Binding-site contacts:
Ligand atom C9 contacts residue NAD1 of chain 1.K at 4.0 Å.
Ligand atom C6 contacts residue NAD1 of chain 1.K at 3.3 Å.
Ligand atom C10 contacts residue PHE94 of chain 1.D at 3.9 Å (hydrophobic).
Ligand atom C10 contacts residue ALA93 of chain 1.D at 3.0 Å (hydrophobic).
Ligand atom C4 contacts residue SER196 of chain 1.D at 4.0 Å.
Ligand atom C5 contacts residue NAD1 of chain 1.K at 3.5 Å.
Ligand atom C9 contacts residue ALA93 of chain 1.D at 3.5 Å (hydrophobic).
Ligand atom C13 contacts residue ILE199 of chain 1.D at 3.5 Å (hydrophobic).
Ligand atom C8 contacts residue ALA195 of chain 1.D at 3.9 Å (hydrophobic).
Ligand atom C2 contacts residue NAD1 of chain 1.K at 3.5 Å.
Ligand atom CL15 contacts residue PHE94 of chain 1.D at 3.7 Å.
Ligand atom O17 contacts residue TYR155 of chain 1.D at 2.4 Å (h-bond).
Ligand atom C11 contacts residue MET158 of chain 1.D at 3.6 Å (hydrophobic).
Ligand atom C10 contacts residue MET158 of chain 1.D at 3.8 Å (hydrophobic).
Ligand atom CL14 contacts residue TYR145 of chain 1.D at 3.3 Å.
Ligand atom C3 contacts residue NAD1 of chain 1.K at 3.2 Å.
Ligand atom C6 contacts residue TYR155 of chain 1.D at 3.2 Å (hydrophobic).
Ligand atom C2 contacts residue PHE202 of chain 1.D at 4.1 Å (hydrophobic).
Ligand atom C4 contacts residue ILE199 of chain 1.D at 3.6 Å (hydrophobic).
Ligand atom CL15 contacts residue ALA95 of chain 1.D at 3.0 Å.
Ligand atom CL14 contacts residue NAD1 of chain 1.K at 3.8 Å.
Ligand atom C1 contacts residue TYR155 of chain 1.D at 3.4 Å (hydrophobic).
Ligand atom C10 contacts residue ALA195 of chain 1.D at 4.1 Å (hydrophobic).
Ligand atom O17 contacts residue LYS162 of chain 1.D at 3.9 Å.
Ligand atom C4 contacts residue NAD1 of chain 1.K at 3.4 Å.
Ligand atom C1 contacts residue NAD1 of chain 1.K at 3.4 Å.
Ligand atom O17 contacts residue NAD1 of chain 1.K at 2.4 Å (h-bond).
Ligand atom C8 contacts residue NAD1 of chain 1.K at 3.7 Å.
Ligand atom C12 contacts residue ILE199 of chain 1.D at 4.0 Å (hydrophobic).
Ligand atom C3 contacts residue PHE202 of chain 1.D at 3.5 Å (hydrophobic).
Ligand atom C1 contacts residue TYR145 of chain 1.D at 3.8 Å (hydrophobic).
Ligand atom C12 contacts residue MET158 of chain 1.D at 3.9 Å (hydrophobic).
Ligand atom C3 contacts residue SER196 of chain 1.D at 4.0 Å.
Ligand atom CL15 contacts residue MET158 of chain 1.D at 4.0 Å.
Ligand atom CL14 contacts residue PHE202 of chain 1.D at 3.6 Å.
Ligand atom O7 contacts residue NAD1 of chain 1.K at 3.0 Å (h-bond).
Ligand atom C13 contacts residue LEU100 of chain 1.D at 4.0 Å (hydrophobic).
Ligand atom C12 contacts residue LEU100 of chain 1.D at 3.3 Å (hydrophobic).
Ligand atom C3 contacts residue ILE199 of chain 1.D at 3.8 Å (hydrophobic).
Ligand atom C9 contacts residue ALA195 of chain 1.D at 3.6 Å (hydrophobic).

A protein and the small-molecule ligand that binds it are described below.
Small molecule (SMILES): Oc1cc(Cl)ccc1Oc1ccc(Cl)cc1

Sequence of chain 1.D:
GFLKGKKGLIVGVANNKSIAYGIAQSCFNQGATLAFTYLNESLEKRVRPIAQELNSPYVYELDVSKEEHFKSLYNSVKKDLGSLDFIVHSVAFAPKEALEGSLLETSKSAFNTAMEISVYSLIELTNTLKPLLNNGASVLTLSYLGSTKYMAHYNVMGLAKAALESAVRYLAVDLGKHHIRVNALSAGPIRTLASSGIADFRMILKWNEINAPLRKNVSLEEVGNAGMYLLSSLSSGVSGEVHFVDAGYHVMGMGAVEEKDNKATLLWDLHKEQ